The small molecule below binds the protein below.
Small molecule (SMILES): CC(=O)N[C@@H]1[C@@H](O)[C@H](O)[C@@H](CO)O[C@H]1O

Sequence of chain 1.A:
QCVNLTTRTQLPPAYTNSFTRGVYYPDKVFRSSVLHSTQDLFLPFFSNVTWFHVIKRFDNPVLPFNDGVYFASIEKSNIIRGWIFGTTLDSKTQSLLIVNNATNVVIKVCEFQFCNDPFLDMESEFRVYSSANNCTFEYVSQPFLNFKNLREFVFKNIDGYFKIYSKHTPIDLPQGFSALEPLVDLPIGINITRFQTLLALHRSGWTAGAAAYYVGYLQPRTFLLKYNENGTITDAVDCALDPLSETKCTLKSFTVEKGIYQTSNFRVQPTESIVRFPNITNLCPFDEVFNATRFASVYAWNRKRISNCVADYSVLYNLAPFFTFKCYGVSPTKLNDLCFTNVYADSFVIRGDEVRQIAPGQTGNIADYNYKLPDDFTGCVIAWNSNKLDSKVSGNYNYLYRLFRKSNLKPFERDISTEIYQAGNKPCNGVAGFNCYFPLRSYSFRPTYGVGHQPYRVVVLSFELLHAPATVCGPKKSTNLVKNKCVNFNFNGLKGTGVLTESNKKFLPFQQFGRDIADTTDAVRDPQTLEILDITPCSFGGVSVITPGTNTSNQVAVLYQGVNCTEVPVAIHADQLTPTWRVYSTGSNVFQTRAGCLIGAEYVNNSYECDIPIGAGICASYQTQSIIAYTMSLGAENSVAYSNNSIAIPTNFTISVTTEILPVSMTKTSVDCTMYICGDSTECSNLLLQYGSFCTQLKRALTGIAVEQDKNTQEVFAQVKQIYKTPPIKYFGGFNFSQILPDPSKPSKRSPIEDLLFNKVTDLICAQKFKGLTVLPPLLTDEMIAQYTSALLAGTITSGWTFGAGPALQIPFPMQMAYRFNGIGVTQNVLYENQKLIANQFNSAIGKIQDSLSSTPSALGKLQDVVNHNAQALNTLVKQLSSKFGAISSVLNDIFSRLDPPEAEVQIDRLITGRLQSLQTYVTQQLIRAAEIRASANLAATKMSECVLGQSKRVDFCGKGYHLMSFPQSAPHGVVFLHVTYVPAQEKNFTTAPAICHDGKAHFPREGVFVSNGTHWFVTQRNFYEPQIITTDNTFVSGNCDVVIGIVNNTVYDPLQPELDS

Binding-site contacts:
Ligand atom C6 contacts residue ASN135 of chain 1.A at 3.8 Å.
Ligand atom C2 contacts residue ASN17 of chain 1.A at 2.5 Å.
Ligand atom O7 contacts residue ASN17 of chain 1.A at 4.3 Å.
Ligand atom C1 contacts residue ASN17 of chain 1.A at 1.4 Å.
Ligand atom C4 contacts residue ASN17 of chain 1.A at 4.2 Å.
Ligand atom O5 contacts residue ASN17 of chain 1.A at 2.4 Å (h-bond).
Ligand atom C5 contacts residue ASN17 of chain 1.A at 3.7 Å.
Ligand atom C3 contacts residue ASN17 of chain 1.A at 3.8 Å.
Ligand atom N2 contacts residue ASN17 of chain 1.A at 2.6 Å (h-bond).
Ligand atom C7 contacts residue ASN17 of chain 1.A at 3.4 Å.
Ligand atom C8 contacts residue ASN17 of chain 1.A at 3.7 Å.